Binding-site contacts:
Ligand atom N7 contacts residue HIS43 of chain 1.B at 3.5 Å (h-bond).
Ligand atom C20 contacts residue LEU96 of chain 1.B at 4.0 Å (hydrophobic).
Ligand atom C14 contacts residue GLY228 of chain 1.B at 3.8 Å.
Ligand atom N6 contacts residue SER205 of chain 1.B at 2.8 Å (h-bond).
Ligand atom N1 contacts residue GLY230 of chain 1.B at 2.6 Å (h-bond).
Ligand atom C22 contacts residue ILE179 of chain 1.B at 3.6 Å (hydrophobic).
Ligand atom C17 contacts residue ILE179 of chain 1.B at 3.9 Å (hydrophobic).
Ligand atom C2 contacts residue ALA200 of chain 1.B at 2.8 Å (hydrophobic).
Ligand atom C2 contacts residue CYS201 of chain 1.B at 3.5 Å (hydrophobic).
Ligand atom C9 contacts residue TRP227 of chain 1.B at 3.8 Å (hydrophobic).
Ligand atom N9 contacts residue GLY228 of chain 1.B at 3.2 Å (h-bond).
Ligand atom C22 contacts residue TRP227 of chain 1.B at 3.7 Å (hydrophobic).
Ligand atom N6 contacts residue SER226 of chain 1.B at 3.7 Å.
Ligand atom C25 contacts residue ARG233 of chain 1.B at 3.5 Å.
Ligand atom C21 contacts residue LEU96 of chain 1.B at 3.7 Å (hydrophobic).
Ligand atom O14 contacts residue TRP227 of chain 1.B at 3.2 Å.
Ligand atom C5 contacts residue GLY228 of chain 1.B at 4.0 Å.
Ligand atom N1 contacts residue ALA200 of chain 1.B at 3.0 Å (h-bond).
Ligand atom C24 contacts residue GLY230 of chain 1.B at 3.6 Å.
Ligand atom C11 contacts residue TRP50 of chain 1.B at 4.0 Å (hydrophobic).
Ligand atom C20 contacts residue GLU94 of chain 1.B at 3.7 Å.
Ligand atom N7 contacts residue SER205 of chain 1.B at 3.2 Å (h-bond).
Ligand atom C9 contacts residue SER226 of chain 1.B at 3.9 Å.
Ligand atom C5 contacts residue SER226 of chain 1.B at 3.9 Å.
Ligand atom N7 contacts residue TRP227 of chain 1.B at 3.9 Å.
Ligand atom C5 contacts residue SER205 of chain 1.B at 3.7 Å.
Ligand atom C25 contacts residue GLY230 of chain 1.B at 3.8 Å.
Ligand atom C9 contacts residue LEU96 of chain 1.B at 3.9 Å (hydrophobic).
Ligand atom C14 contacts residue TRP227 of chain 1.B at 3.9 Å (hydrophobic).
Ligand atom C5 contacts residue TRP227 of chain 1.B at 3.7 Å (hydrophobic).
Ligand atom N1 contacts residue CYS231 of chain 1.B at 3.8 Å.
Ligand atom N7 contacts residue SER226 of chain 1.B at 3.0 Å (h-bond).
Ligand atom C10 contacts residue HIS43 of chain 1.B at 3.9 Å.
Ligand atom C8 contacts residue SER226 of chain 1.B at 3.9 Å.
Ligand atom N1 contacts residue ASP199 of chain 1.B at 3.0 Å (salt-bridge).
Ligand atom C21 contacts residue ASN95 of chain 1.B at 4.0 Å.
Ligand atom O14 contacts residue GLY228 of chain 1.B at 3.0 Å (h-bond).
Ligand atom C10 contacts residue LEU96 of chain 1.B at 3.6 Å (hydrophobic).
Ligand atom C11 contacts residue TYR47 of chain 1.B at 3.7 Å (hydrophobic).
Ligand atom C2 contacts residue GLY230 of chain 1.B at 3.8 Å.

The small molecule below binds the protein below.
Small molecule (SMILES): CCOC(=O)N[C@H](Cc1ccccc1)C(=O)N1CCC[C@H]1C(=O)NNCCCCN

Sequence of chain 1.B:
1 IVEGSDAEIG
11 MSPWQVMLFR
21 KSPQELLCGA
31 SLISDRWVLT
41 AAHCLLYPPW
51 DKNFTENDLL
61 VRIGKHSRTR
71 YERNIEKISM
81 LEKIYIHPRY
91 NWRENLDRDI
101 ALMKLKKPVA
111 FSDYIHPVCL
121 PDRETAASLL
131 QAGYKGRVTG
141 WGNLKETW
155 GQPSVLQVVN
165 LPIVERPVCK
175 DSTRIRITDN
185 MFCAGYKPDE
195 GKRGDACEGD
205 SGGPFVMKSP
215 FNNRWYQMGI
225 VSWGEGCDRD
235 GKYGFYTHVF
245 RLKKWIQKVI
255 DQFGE